Sequence of chain 60.C:
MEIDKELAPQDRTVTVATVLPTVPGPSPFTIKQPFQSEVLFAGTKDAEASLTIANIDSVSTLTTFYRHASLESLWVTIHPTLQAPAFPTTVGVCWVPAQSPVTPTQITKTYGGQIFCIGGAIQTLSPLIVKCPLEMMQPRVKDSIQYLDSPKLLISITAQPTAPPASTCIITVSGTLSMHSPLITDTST

A protein and the small-molecule ligand that binds it are described below.
Small molecule (SMILES): Nc1ccn([C@@H]2O[C@H](CO[P](=O)(O)O[C@H]3[C@@H](O)[C@H](n4ccc(N)nc4=O)O[C@@H]3CO[P](=O)(O)O[C@H]3[C@@H](O)[C@H](n4ccc(N)nc4=O)O[C@@H]3CO)[C@@H](O)[C@H]2O)c(=O)n1

Sequence of chain 56.D:
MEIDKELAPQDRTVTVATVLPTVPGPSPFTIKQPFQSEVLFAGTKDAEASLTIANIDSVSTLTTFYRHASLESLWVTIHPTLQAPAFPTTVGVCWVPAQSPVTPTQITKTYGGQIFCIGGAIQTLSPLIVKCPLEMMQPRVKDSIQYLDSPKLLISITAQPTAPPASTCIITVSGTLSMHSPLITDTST

Binding-site contacts:
Ligand atom OP1 contacts residue SER73 of chain 60.C at 3.2 Å (h-bond).
Ligand atom O5' contacts residue ARG12 of chain 56.D at 4.1 Å.
Ligand atom OP1 contacts residue TRP75 of chain 60.C at 3.9 Å.
Ligand atom OP1 contacts residue THR176 of chain 60.C at 3.4 Å (h-bond).
Ligand atom C1' contacts residue ARG12 of chain 56.D at 3.9 Å.
Ligand atom O2' contacts residue ASP11 of chain 56.D at 3.5 Å.
Ligand atom O5' contacts residue LYS131 of chain 60.C at 3.3 Å.
Ligand atom O2 contacts residue ARG12 of chain 56.D at 3.6 Å.
Ligand atom OP1 contacts residue TYR111 of chain 56.D at 3.6 Å (h-bond).
Ligand atom OP1 contacts residue VAL14 of chain 56.D at 3.4 Å.
Ligand atom O2' contacts residue TYR111 of chain 56.D at 4.3 Å.
Ligand atom O5' contacts residue TYR111 of chain 56.D at 4.4 Å.
Ligand atom C2 contacts residue ARG12 of chain 56.D at 4.5 Å.
Ligand atom C4' contacts residue ARG12 of chain 56.D at 3.6 Å.
Ligand atom OP2 contacts residue SER73 of chain 60.C at 4.0 Å.
Ligand atom O3' contacts residue TRP75 of chain 60.C at 3.6 Å.
Ligand atom O4' contacts residue ARG12 of chain 56.D at 4.0 Å.
Ligand atom O2' contacts residue THR13 of chain 56.D at 3.8 Å.
Ligand atom C5' contacts residue ARG12 of chain 56.D at 4.3 Å.
Ligand atom O2' contacts residue VAL14 of chain 56.D at 4.3 Å.
Ligand atom C4' contacts residue TRP75 of chain 60.C at 4.5 Å (hydrophobic).
Ligand atom P contacts residue TRP75 of chain 60.C at 4.3 Å.
Ligand atom C5' contacts residue LYS131 of chain 60.C at 4.2 Å.
Ligand atom P contacts residue TYR111 of chain 56.D at 4.5 Å.
Ligand atom P contacts residue SER73 of chain 60.C at 4.1 Å.
Ligand atom O3' contacts residue THR13 of chain 56.D at 4.4 Å.
Ligand atom O2' contacts residue ARG12 of chain 56.D at 3.6 Å.